Sequence of chain 1.C:
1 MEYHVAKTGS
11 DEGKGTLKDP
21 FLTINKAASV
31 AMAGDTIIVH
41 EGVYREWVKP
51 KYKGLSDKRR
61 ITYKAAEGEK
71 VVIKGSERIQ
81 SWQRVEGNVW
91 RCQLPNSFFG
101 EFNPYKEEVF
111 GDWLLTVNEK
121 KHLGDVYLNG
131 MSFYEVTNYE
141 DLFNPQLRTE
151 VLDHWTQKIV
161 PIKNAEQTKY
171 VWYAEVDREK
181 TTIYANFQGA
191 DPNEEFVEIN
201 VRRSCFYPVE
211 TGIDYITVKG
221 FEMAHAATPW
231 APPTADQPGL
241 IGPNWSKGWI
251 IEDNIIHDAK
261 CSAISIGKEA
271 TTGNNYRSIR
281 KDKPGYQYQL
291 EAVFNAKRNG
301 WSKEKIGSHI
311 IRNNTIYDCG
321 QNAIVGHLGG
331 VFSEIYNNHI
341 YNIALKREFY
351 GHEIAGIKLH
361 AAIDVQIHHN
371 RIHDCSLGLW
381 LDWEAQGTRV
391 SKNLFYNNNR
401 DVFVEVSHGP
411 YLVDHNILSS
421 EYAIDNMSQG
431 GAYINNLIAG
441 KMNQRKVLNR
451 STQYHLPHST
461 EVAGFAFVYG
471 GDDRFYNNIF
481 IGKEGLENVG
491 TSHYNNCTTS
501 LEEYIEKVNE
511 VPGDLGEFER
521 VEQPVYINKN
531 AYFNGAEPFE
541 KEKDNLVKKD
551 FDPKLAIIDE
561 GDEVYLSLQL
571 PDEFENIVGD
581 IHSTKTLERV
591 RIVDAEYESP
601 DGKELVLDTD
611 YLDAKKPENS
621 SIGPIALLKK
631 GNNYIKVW

Sequence of chain 1.A:
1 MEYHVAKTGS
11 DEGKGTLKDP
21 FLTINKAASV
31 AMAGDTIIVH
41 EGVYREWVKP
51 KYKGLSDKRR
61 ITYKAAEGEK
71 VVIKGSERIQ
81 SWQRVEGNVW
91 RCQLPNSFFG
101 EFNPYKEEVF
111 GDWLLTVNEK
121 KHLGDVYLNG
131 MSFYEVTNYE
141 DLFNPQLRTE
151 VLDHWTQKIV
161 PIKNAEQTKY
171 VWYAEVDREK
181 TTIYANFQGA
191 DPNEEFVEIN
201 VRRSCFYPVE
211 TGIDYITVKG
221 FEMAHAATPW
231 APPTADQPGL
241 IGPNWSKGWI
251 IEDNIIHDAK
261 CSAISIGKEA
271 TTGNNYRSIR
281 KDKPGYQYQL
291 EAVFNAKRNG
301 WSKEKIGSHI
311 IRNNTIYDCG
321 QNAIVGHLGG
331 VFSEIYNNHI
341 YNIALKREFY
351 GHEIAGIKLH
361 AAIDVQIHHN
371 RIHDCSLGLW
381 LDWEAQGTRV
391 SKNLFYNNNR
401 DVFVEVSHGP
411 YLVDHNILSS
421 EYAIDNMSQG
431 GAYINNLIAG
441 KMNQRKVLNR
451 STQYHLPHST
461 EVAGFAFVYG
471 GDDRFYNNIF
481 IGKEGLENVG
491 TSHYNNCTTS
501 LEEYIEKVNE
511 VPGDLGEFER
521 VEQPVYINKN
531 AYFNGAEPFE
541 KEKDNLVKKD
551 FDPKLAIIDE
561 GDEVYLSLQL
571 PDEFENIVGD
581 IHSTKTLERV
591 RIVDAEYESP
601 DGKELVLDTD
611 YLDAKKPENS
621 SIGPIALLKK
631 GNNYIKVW

Binding-site contacts:
Ligand atom C1 contacts residue LYS58 of chain 1.A at 4.3 Å.
Ligand atom O5 contacts residue GLU604 of chain 1.C at 4.4 Å.
Ligand atom O1 contacts residue GLU604 of chain 1.C at 3.1 Å.
Ligand atom O2 contacts residue LYS58 of chain 1.A at 3.8 Å.
Ligand atom O2 contacts residue LYS585 of chain 1.C at 3.5 Å.
Ligand atom C4 contacts residue LYS585 of chain 1.C at 3.7 Å.
Ligand atom O3 contacts residue LYS58 of chain 1.A at 4.3 Å.
Ligand atom C2 contacts residue LYS585 of chain 1.C at 4.3 Å.
Ligand atom O5 contacts residue ASP57 of chain 1.A at 2.8 Å (salt-bridge).
Ligand atom C4 contacts residue XYP1 of chain 1.H at 4.2 Å.
Ligand atom C3 contacts residue LYS585 of chain 1.C at 3.0 Å.
Ligand atom O4 contacts residue LYS585 of chain 1.C at 3.1 Å (salt-bridge).
Ligand atom O1 contacts residue ASP57 of chain 1.A at 4.1 Å.
Ligand atom C1 contacts residue ASP57 of chain 1.A at 3.3 Å.
Ligand atom O2 contacts residue GLU604 of chain 1.C at 4.4 Å.
Ligand atom C1 contacts residue GLU604 of chain 1.C at 4.3 Å.
Ligand atom O5 contacts residue XYP1 of chain 1.H at 3.7 Å.
Ligand atom C2 contacts residue LYS58 of chain 1.A at 3.7 Å.
Ligand atom C5 contacts residue ASP57 of chain 1.A at 4.1 Å.
Ligand atom O3 contacts residue LYS585 of chain 1.C at 3.1 Å (salt-bridge).
Ligand atom C5 contacts residue GLU604 of chain 1.C at 4.3 Å.
Ligand atom O2 contacts residue THR584 of chain 1.C at 3.8 Å.
Ligand atom O1 contacts residue LYS603 of chain 1.C at 4.5 Å.
Ligand atom C5 contacts residue XYP1 of chain 1.H at 4.1 Å.
Ligand atom O1 contacts residue THR584 of chain 1.C at 3.9 Å.
Ligand atom C2 contacts residue ASP57 of chain 1.A at 4.3 Å.

A protein and the small-molecule ligand that binds it are described below.
Small molecule (SMILES): O[C@@H]1[C@@H](O)[C@@H](O)OC[C@H]1O